Sequence of chain 2.A:
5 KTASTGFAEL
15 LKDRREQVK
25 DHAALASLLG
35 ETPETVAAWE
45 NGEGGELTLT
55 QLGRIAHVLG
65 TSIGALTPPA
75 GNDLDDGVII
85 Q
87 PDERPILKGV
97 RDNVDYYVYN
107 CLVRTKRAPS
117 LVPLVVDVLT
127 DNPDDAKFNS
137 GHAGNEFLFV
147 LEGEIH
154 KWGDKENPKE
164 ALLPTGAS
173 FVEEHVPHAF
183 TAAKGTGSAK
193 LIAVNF

Sequence of chain 2.B:
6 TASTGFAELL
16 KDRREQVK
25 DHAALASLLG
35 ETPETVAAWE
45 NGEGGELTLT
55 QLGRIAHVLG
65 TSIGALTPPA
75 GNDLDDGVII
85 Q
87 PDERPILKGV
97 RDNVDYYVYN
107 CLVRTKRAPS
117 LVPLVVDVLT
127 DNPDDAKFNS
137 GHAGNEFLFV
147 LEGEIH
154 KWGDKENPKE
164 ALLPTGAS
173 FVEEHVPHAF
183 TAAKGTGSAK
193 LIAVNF

The protein below binds the small molecule below.
Small molecule (SMILES): C[C@@H](O)CP(=O)(O)O

Binding-site contacts:
Ligand atom O13 contacts residue ASN135 of chain 2.B at 3.1 Å (h-bond).
Ligand atom C2 contacts residue CO1 of chain 2.F at 3.2 Å.
Ligand atom O13 contacts residue HIS138 of chain 2.B at 2.8 Å (h-bond).
Ligand atom O13 contacts residue GLU142 of chain 2.B at 4.0 Å.
Ligand atom O10 contacts residue GLU142 of chain 2.B at 2.7 Å (salt-bridge).
Ligand atom O10 contacts residue HIS138 of chain 2.B at 4.0 Å.
Ligand atom O14 contacts residue TYR105 of chain 2.B at 3.3 Å (h-bond).
Ligand atom C1 contacts residue GLU142 of chain 2.B at 4.0 Å.
Ligand atom C6 contacts residue TYR105 of chain 2.B at 4.2 Å (hydrophobic).
Ligand atom O14 contacts residue ARG97 of chain 2.B at 4.5 Å.
Ligand atom C6 contacts residue ASN135 of chain 2.B at 4.0 Å.
Ligand atom P7 contacts residue CO1 of chain 2.F at 3.2 Å.
Ligand atom C1 contacts residue LEU193 of chain 2.B at 4.2 Å (hydrophobic).
Ligand atom O12 contacts residue TYR105 of chain 2.B at 3.7 Å.
Ligand atom C1 contacts residue LEU144 of chain 2.B at 3.8 Å (hydrophobic).
Ligand atom O12 contacts residue ARG97 of chain 2.B at 2.4 Å (salt-bridge).
Ligand atom C6 contacts residue TYR103 of chain 2.B at 3.6 Å (hydrophobic).
Ligand atom C2 contacts residue PHE182 of chain 2.B at 4.1 Å (hydrophobic).
Ligand atom P7 contacts residue HIS138 of chain 2.B at 4.3 Å.
Ligand atom C1 contacts residue ALA195 of chain 2.B at 4.5 Å (hydrophobic).
Ligand atom O14 contacts residue LYS23 of chain 2.A at 3.3 Å (salt-bridge).
Ligand atom O13 contacts residue HIS180 of chain 2.B at 3.5 Å (h-bond).
Ligand atom C6 contacts residue CO1 of chain 2.F at 3.6 Å.
Ligand atom P7 contacts residue ASN135 of chain 2.B at 3.3 Å.
Ligand atom P7 contacts residue TYR103 of chain 2.B at 4.5 Å.
Ligand atom O13 contacts residue CO1 of chain 2.F at 2.0 Å.
Ligand atom C2 contacts residue GLU142 of chain 2.B at 3.4 Å.
Ligand atom C6 contacts residue ARG97 of chain 2.B at 4.0 Å.
Ligand atom O12 contacts residue ASN135 of chain 2.B at 2.9 Å (h-bond).
Ligand atom C1 contacts residue CO1 of chain 2.F at 4.4 Å.
Ligand atom O10 contacts residue LEU144 of chain 2.B at 4.3 Å.
Ligand atom C1 contacts residue PHE182 of chain 2.B at 3.3 Å (hydrophobic).
Ligand atom O10 contacts residue PHE182 of chain 2.B at 3.9 Å.
Ligand atom O10 contacts residue CO1 of chain 2.F at 2.0 Å.
Ligand atom P7 contacts residue TYR105 of chain 2.B at 3.9 Å.
Ligand atom O10 contacts residue HIS180 of chain 2.B at 3.4 Å (h-bond).
Ligand atom O12 contacts residue CO1 of chain 2.F at 4.3 Å.
Ligand atom O12 contacts residue TYR103 of chain 2.B at 4.2 Å.
Ligand atom P7 contacts residue ARG97 of chain 2.B at 3.6 Å.
Ligand atom O14 contacts residue CO1 of chain 2.F at 4.0 Å.